Sequence of chain 1.F:
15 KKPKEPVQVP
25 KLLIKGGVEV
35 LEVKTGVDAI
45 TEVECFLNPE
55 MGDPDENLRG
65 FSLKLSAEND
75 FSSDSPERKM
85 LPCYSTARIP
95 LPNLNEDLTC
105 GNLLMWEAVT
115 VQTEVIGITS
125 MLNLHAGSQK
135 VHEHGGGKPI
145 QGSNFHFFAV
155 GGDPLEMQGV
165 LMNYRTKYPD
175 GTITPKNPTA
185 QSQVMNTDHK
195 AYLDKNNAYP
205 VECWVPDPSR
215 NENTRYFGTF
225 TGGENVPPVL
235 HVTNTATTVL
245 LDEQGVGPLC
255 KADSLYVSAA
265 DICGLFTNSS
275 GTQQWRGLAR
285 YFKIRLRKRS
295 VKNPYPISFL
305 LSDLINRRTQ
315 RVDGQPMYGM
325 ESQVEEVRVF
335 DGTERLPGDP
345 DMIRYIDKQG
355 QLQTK

Sequence of chain 3.F:
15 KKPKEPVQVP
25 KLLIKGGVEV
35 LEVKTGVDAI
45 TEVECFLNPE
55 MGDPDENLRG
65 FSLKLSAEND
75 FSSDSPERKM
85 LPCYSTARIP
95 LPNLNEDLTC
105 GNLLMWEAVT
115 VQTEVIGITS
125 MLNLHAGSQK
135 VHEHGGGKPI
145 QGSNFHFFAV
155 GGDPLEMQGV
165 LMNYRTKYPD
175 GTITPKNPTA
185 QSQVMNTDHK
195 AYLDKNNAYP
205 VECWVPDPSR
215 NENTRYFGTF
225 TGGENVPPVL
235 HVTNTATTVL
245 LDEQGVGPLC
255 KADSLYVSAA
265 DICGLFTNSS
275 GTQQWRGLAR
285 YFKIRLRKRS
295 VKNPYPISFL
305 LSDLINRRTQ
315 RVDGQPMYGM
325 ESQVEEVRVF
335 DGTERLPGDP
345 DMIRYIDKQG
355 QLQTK

The protein below binds the small molecule below.
Small molecule (SMILES): CC(=O)N[C@H]1[C@H]([C@H](O)[C@H](O)CO)O[C@@](O[C@H](CO)[C@@H](O)[C@@H]2O[C@@H](C(=O)O)C[C@H](O)[C@H]2NC(C)=O)(C(=O)O)C[C@@H]1O

Binding-site contacts:
Ligand atom C11 contacts residue PHE75 of chain 1.F at 3.5 Å (hydrophobic).
Ligand atom C9 contacts residue LEU67 of chain 2.F at 3.4 Å (hydrophobic).
Ligand atom C8 contacts residue LYS68 of chain 2.F at 3.5 Å.
Ligand atom O8 contacts residue GLN278 of chain 2.F at 3.5 Å (h-bond).
Ligand atom C11 contacts residue ASN272 of chain 2.F at 3.6 Å.
Ligand atom O1B contacts residue LYS68 of chain 2.F at 3.0 Å (salt-bridge).
Ligand atom O7 contacts residue LEU62 of chain 2.F at 3.9 Å.
Ligand atom O10 contacts residue LEU62 of chain 2.F at 3.2 Å.
Ligand atom C6 contacts residue ASN272 of chain 2.F at 3.6 Å.
Ligand atom C8 contacts residue GLN278 of chain 2.F at 3.7 Å.
Ligand atom C1 contacts residue THR276 of chain 2.F at 3.1 Å.
Ligand atom C11 contacts residue PHE270 of chain 2.F at 3.9 Å (hydrophobic).
Ligand atom C10 contacts residue GLN278 of chain 2.F at 4.1 Å.
Ligand atom C11 contacts residue GLN278 of chain 2.F at 3.5 Å.
Ligand atom C10 contacts residue LEU62 of chain 2.F at 3.6 Å (hydrophobic).
Ligand atom C6 contacts residue LYS68 of chain 2.F at 4.0 Å.
Ligand atom C11 contacts residue HIS138 of chain 3.F at 3.1 Å.
Ligand atom C9 contacts residue GLN278 of chain 2.F at 3.3 Å.
Ligand atom O10 contacts residue PHE75 of chain 1.F at 3.9 Å.
Ligand atom C11 contacts residue PHE65 of chain 2.F at 4.0 Å (hydrophobic).
Ligand atom O1A contacts residue ASN272 of chain 2.F at 4.1 Å.
Ligand atom C1 contacts residue ASN272 of chain 2.F at 3.9 Å.
Ligand atom C10 contacts residue ASN272 of chain 2.F at 3.9 Å.
Ligand atom O8 contacts residue LYS68 of chain 2.F at 3.1 Å.
Ligand atom C9 contacts residue LYS68 of chain 2.F at 3.6 Å.
Ligand atom O1B contacts residue THR276 of chain 2.F at 2.4 Å (h-bond).
Ligand atom C11 contacts residue LEU62 of chain 2.F at 3.9 Å (hydrophobic).
Ligand atom C7 contacts residue GLN278 of chain 2.F at 3.9 Å.
Ligand atom O1A contacts residue THR276 of chain 2.F at 3.3 Å (h-bond).
Ligand atom O1A contacts residue SER274 of chain 2.F at 3.8 Å.
Ligand atom O9 contacts residue LEU67 of chain 2.F at 2.3 Å.
Ligand atom O8 contacts residue ASN272 of chain 2.F at 3.3 Å (h-bond).
Ligand atom O8 contacts residue THR276 of chain 2.F at 3.9 Å.
Ligand atom N5 contacts residue GLN278 of chain 2.F at 3.9 Å.
Ligand atom O9 contacts residue GLN278 of chain 2.F at 4.1 Å.
Ligand atom N5 contacts residue ASN272 of chain 2.F at 3.2 Å (h-bond).
Ligand atom C11 contacts residue THR276 of chain 2.F at 3.2 Å.
Ligand atom O4 contacts residue ASP74 of chain 1.F at 4.0 Å.
Ligand atom O1B contacts residue ASN272 of chain 2.F at 3.4 Å (h-bond).
Ligand atom O9 contacts residue LYS68 of chain 2.F at 2.5 Å (salt-bridge).

Sequence of chain 2.F:
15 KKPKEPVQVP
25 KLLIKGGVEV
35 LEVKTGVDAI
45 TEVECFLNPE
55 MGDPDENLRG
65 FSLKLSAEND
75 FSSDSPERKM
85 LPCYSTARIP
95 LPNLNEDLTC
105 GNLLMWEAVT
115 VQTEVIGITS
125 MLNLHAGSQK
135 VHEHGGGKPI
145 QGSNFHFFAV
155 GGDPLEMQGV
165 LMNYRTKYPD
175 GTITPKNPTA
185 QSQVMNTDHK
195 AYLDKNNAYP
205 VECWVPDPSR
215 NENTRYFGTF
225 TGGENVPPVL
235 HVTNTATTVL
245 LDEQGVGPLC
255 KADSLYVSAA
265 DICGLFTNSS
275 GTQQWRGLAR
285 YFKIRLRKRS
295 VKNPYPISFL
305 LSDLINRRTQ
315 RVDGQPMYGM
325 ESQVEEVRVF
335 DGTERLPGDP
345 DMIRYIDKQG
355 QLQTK